The small molecule below binds the protein below.
Small molecule (SMILES): CC(=O)N[C@@H]1[C@@H](O)[C@H](O)[C@@H](CO)O[C@H]1O

Sequence of chain 1.A:
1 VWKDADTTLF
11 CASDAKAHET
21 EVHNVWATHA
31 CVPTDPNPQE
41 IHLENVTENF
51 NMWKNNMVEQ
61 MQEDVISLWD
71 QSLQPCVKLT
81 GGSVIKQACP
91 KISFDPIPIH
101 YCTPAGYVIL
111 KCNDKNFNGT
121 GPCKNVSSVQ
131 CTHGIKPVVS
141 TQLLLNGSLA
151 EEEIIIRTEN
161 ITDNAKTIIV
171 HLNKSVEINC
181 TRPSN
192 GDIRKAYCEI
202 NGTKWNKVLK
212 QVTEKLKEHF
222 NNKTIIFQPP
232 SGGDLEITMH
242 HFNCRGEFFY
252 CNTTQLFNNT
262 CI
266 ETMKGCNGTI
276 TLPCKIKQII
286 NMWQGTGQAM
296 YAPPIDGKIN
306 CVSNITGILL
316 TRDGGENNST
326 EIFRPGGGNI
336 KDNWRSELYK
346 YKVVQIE

Binding-site contacts:
Ligand atom O7 contacts residue ASN118 of chain 1.A at 3.2 Å (h-bond).
Ligand atom C7 contacts residue ASN118 of chain 1.A at 3.5 Å.
Ligand atom N2 contacts residue THR120 of chain 1.A at 4.4 Å.
Ligand atom C3 contacts residue THR120 of chain 1.A at 4.2 Å.
Ligand atom O5 contacts residue ASN118 of chain 1.A at 2.4 Å (h-bond).
Ligand atom C8 contacts residue ILE161 of chain 1.A at 4.0 Å (hydrophobic).
Ligand atom O7 contacts residue HIS220 of chain 1.A at 3.2 Å (h-bond).
Ligand atom C2 contacts residue ASN118 of chain 1.A at 2.5 Å.
Ligand atom C8 contacts residue HIS220 of chain 1.A at 4.0 Å.
Ligand atom N2 contacts residue ASN118 of chain 1.A at 2.9 Å (h-bond).
Ligand atom C7 contacts residue ILE156 of chain 1.A at 4.4 Å (hydrophobic).
Ligand atom O7 contacts residue ILE156 of chain 1.A at 4.0 Å.
Ligand atom C1 contacts residue THR120 of chain 1.A at 3.9 Å.
Ligand atom C7 contacts residue HIS220 of chain 1.A at 4.1 Å.
Ligand atom C5 contacts residue THR120 of chain 1.A at 3.6 Å.
Ligand atom C1 contacts residue ASN118 of chain 1.A at 1.4 Å.
Ligand atom O5 contacts residue THR120 of chain 1.A at 3.6 Å.
Ligand atom C5 contacts residue ASN118 of chain 1.A at 3.6 Å.
Ligand atom C6 contacts residue THR120 of chain 1.A at 4.1 Å.
Ligand atom C4 contacts residue ASN118 of chain 1.A at 4.2 Å.
Ligand atom C8 contacts residue THR158 of chain 1.A at 4.3 Å.
Ligand atom C2 contacts residue THR120 of chain 1.A at 4.4 Å.
Ligand atom C3 contacts residue ASN118 of chain 1.A at 3.8 Å.